Sequence of chain 1.A:
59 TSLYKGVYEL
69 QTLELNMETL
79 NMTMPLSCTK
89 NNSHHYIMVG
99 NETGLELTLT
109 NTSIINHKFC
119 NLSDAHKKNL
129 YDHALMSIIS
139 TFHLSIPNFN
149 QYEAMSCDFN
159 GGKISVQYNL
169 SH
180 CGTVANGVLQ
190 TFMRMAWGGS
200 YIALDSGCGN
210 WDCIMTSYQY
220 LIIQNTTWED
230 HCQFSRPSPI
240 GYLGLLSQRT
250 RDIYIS

Sequence of chain 1.J:
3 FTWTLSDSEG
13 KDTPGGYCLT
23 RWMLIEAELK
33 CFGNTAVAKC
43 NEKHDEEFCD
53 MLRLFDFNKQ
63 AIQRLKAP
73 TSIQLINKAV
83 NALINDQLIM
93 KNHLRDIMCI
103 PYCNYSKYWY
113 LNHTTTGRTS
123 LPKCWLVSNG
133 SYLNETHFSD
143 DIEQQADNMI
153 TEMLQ

Binding-site contacts:
Ligand atom C7 contacts residue SER108 of chain 1.J at 3.4 Å.
Ligand atom C6 contacts residue ASP229 of chain 1.A at 3.6 Å.
Ligand atom O6 contacts residue GLY132 of chain 1.J at 2.8 Å (h-bond).
Ligand atom C3 contacts residue ASN106 of chain 1.J at 3.7 Å.
Ligand atom O6 contacts residue ASP229 of chain 1.A at 3.0 Å (salt-bridge).
Ligand atom O7 contacts residue ARG235 of chain 1.A at 3.6 Å (salt-bridge).
Ligand atom N2 contacts residue ASN106 of chain 1.J at 2.8 Å (h-bond).
Ligand atom C6 contacts residue ARG235 of chain 1.A at 3.8 Å.
Ligand atom C5 contacts residue PHE233 of chain 1.A at 3.3 Å (hydrophobic).
Ligand atom O2 contacts residue GLN232 of chain 1.A at 3.2 Å (h-bond).
Ligand atom C7 contacts residue ASN106 of chain 1.J at 3.4 Å.
Ligand atom O4 contacts residue GLN232 of chain 1.A at 3.3 Å (h-bond).
Ligand atom O5 contacts residue ARG235 of chain 1.A at 3.6 Å (salt-bridge).
Ligand atom C6 contacts residue GLY132 of chain 1.J at 3.4 Å.
Ligand atom O3 contacts residue ARG235 of chain 1.A at 2.9 Å (salt-bridge).
Ligand atom C4 contacts residue ASP229 of chain 1.A at 3.4 Å.
Ligand atom C1 contacts residue ASN106 of chain 1.J at 1.4 Å.
Ligand atom C7 contacts residue ARG235 of chain 1.A at 3.6 Å.
Ligand atom C2 contacts residue GLN232 of chain 1.A at 3.5 Å.
Ligand atom O5 contacts residue ASN106 of chain 1.J at 2.4 Å (h-bond).
Ligand atom O6 contacts residue ARG235 of chain 1.A at 3.4 Å.
Ligand atom C1 contacts residue TYR134 of chain 1.J at 3.4 Å (hydrophobic).
Ligand atom C8 contacts residue SER108 of chain 1.J at 3.1 Å.
Ligand atom C6 contacts residue GLN232 of chain 1.A at 3.2 Å.
Ligand atom O4 contacts residue ASP229 of chain 1.A at 3.3 Å (salt-bridge).
Ligand atom C5 contacts residue ASN106 of chain 1.J at 3.7 Å.
Ligand atom C2 contacts residue ASN106 of chain 1.J at 2.3 Å.
Ligand atom N2 contacts residue SER108 of chain 1.J at 2.6 Å (h-bond).
Ligand atom C6 contacts residue CYS231 of chain 1.A at 3.4 Å (hydrophobic).
Ligand atom C8 contacts residue SER237 of chain 1.A at 3.5 Å.
Ligand atom O4 contacts residue GLN232 of chain 1.A at 3.4 Å.
Ligand atom O3 contacts residue SER234 of chain 1.A at 3.6 Å.
Ligand atom O7 contacts residue ASN106 of chain 1.J at 3.6 Å.
Ligand atom O7 contacts residue GLY197 of chain 1.A at 3.3 Å.
Ligand atom C5 contacts residue TYR134 of chain 1.J at 3.3 Å (hydrophobic).
Ligand atom C2 contacts residue SER108 of chain 1.J at 3.7 Å.
Ligand atom C5 contacts residue GLN232 of chain 1.A at 3.6 Å.
Ligand atom C8 contacts residue FUC3 of chain 1.Y at 3.6 Å.
Ligand atom C8 contacts residue ARG235 of chain 1.A at 3.3 Å.
Ligand atom O5 contacts residue TYR134 of chain 1.J at 3.5 Å (h-bond).

A small-molecule ligand and the protein it binds are described below.
Small molecule (SMILES): CC(=O)N[C@H]1[C@H](O[C@H]2[C@H](O)[C@@H](NC(C)=O)CO[C@@H]2CO)O[C@H](CO)[C@@H](O[C@@H]2O[C@H](CO)[C@@H](O)[C@H](O[C@H]3O[C@H](CO)[C@@H](O)[C@H](O)[C@@H]3O[C@H]3O[C@H](CO)[C@@H](O)[C@H](O)[C@@H]3O)[C@@H]2O)[C@@H]1O